Binding-site contacts:
Ligand atom O5 contacts residue ASN17 of chain 1.A at 2.5 Å (h-bond).
Ligand atom C5 contacts residue ASN17 of chain 1.A at 3.8 Å.
Ligand atom C8 contacts residue ASN17 of chain 1.A at 3.8 Å.
Ligand atom C8 contacts residue VAL16 of chain 1.A at 3.7 Å (hydrophobic).
Ligand atom N2 contacts residue ASN17 of chain 1.A at 3.0 Å (h-bond).
Ligand atom C4 contacts residue ASN17 of chain 1.A at 4.4 Å.
Ligand atom C1 contacts residue ASN17 of chain 1.A at 1.5 Å.
Ligand atom O6 contacts residue ASN137 of chain 1.A at 4.4 Å.
Ligand atom C1 contacts residue ASN137 of chain 1.A at 4.2 Å.
Ligand atom C2 contacts residue ASN17 of chain 1.A at 2.6 Å.
Ligand atom C8 contacts residue CYS15 of chain 1.A at 3.2 Å (hydrophobic).
Ligand atom O5 contacts residue ASN137 of chain 1.A at 4.3 Å.
Ligand atom C7 contacts residue ASN17 of chain 1.A at 3.3 Å.
Ligand atom C5 contacts residue ASN137 of chain 1.A at 4.4 Å.
Ligand atom C3 contacts residue ASN17 of chain 1.A at 3.9 Å.
Ligand atom O7 contacts residue ASN17 of chain 1.A at 3.2 Å (h-bond).

This protein binds this small molecule.
Small molecule (SMILES): CC(=O)N[C@H]1[C@H](O[C@H]2[C@H](O)[C@@H](NC(C)=O)CO[C@@H]2CO)O[C@H](CO)[C@@H](O)[C@@H]1O

Sequence of chain 1.A:
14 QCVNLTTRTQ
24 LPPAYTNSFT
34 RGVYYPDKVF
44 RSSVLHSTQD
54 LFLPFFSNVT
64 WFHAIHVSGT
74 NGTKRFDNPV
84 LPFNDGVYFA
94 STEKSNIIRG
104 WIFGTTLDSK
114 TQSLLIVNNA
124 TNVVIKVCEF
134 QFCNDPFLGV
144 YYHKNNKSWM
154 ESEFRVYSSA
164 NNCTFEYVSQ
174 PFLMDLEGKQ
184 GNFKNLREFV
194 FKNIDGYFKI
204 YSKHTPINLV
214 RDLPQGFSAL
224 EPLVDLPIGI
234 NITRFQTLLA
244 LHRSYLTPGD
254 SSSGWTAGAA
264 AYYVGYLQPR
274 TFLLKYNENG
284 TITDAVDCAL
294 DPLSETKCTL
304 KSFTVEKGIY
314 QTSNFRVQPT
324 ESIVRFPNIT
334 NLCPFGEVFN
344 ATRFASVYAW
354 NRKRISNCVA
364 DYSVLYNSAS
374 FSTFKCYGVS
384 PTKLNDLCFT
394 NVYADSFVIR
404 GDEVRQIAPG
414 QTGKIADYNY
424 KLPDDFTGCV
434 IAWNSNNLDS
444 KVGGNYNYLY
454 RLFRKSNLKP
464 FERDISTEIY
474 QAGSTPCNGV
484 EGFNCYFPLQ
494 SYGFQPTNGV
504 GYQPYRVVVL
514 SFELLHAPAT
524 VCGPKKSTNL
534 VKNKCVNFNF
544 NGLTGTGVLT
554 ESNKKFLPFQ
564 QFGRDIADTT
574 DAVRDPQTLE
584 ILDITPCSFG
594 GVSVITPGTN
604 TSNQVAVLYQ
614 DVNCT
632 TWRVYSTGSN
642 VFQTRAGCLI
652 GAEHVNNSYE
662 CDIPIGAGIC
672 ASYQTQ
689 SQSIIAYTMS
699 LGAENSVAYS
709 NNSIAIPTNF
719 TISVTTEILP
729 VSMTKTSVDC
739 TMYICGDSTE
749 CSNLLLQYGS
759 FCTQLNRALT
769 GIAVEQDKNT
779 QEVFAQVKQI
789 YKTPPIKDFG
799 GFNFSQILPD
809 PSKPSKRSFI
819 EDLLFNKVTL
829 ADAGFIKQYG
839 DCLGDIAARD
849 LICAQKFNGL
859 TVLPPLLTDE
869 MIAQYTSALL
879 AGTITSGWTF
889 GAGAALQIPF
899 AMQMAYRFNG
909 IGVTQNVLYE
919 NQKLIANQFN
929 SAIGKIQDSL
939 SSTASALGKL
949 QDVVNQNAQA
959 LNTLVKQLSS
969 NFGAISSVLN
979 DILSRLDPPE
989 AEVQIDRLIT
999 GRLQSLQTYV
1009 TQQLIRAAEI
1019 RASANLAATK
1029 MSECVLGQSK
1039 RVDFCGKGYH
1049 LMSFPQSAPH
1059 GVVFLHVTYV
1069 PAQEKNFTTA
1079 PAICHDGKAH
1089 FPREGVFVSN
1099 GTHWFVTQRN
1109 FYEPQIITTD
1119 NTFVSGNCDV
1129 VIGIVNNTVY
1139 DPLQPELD